Binding-site contacts:
Ligand atom CAC contacts residue LEU375 of chain 1.B at 4.3 Å (hydrophobic).
Ligand atom CAI contacts residue LEU496 of chain 1.B at 3.5 Å (hydrophobic).
Ligand atom CAK contacts residue LEU496 of chain 1.B at 4.1 Å (hydrophobic).
Ligand atom CAO contacts residue LEU526 of chain 1.C at 4.3 Å (hydrophobic).
Ligand atom OAH contacts residue ALA499 of chain 1.B at 3.6 Å.
Ligand atom OAH contacts residue TRP315 of chain 1.B at 3.7 Å.
Ligand atom CAE contacts residue LEU493 of chain 1.B at 4.0 Å (hydrophobic).
Ligand atom CAQ contacts residue PHE497 of chain 1.B at 3.6 Å (hydrophobic).
Ligand atom CAV contacts residue LEU496 of chain 1.B at 4.0 Å (hydrophobic).
Ligand atom CAD contacts residue THR371 of chain 1.B at 3.8 Å.
Ligand atom CBA contacts residue LEU529 of chain 1.C at 4.3 Å (hydrophobic).
Ligand atom CBC contacts residue ASN500 of chain 1.B at 4.1 Å.
Ligand atom CAK contacts residue LEU503 of chain 1.B at 4.3 Å (hydrophobic).
Ligand atom OAF contacts residue ALA499 of chain 1.B at 2.9 Å (h-bond).
Ligand atom CAV contacts residue ALA499 of chain 1.B at 3.7 Å (hydrophobic).
Ligand atom CAL contacts residue TYR316 of chain 1.B at 3.3 Å (hydrophobic).
Ligand atom OAW contacts residue ALA499 of chain 1.B at 4.0 Å.
Ligand atom CAJ contacts residue LEU529 of chain 1.C at 3.9 Å (hydrophobic).
Ligand atom CAX contacts residue ALA499 of chain 1.B at 3.5 Å (hydrophobic).
Ligand atom CAO contacts residue LEU493 of chain 1.B at 4.1 Å (hydrophobic).
Ligand atom OAH contacts residue TRP647 of chain 1.B at 4.1 Å.
Ligand atom CAV contacts residue ASN500 of chain 1.B at 4.0 Å.
Ligand atom CAZ contacts residue LEU496 of chain 1.B at 4.0 Å (hydrophobic).
Ligand atom CAV contacts residue PHE367 of chain 1.B at 4.3 Å (hydrophobic).
Ligand atom CBB contacts residue LEU375 of chain 1.B at 4.2 Å (hydrophobic).
Ligand atom CBA contacts residue CYS525 of chain 1.C at 4.2 Å (hydrophobic).
Ligand atom CAM contacts residue PHE364 of chain 1.B at 3.6 Å (hydrophobic).
Ligand atom CAX contacts residue TYR316 of chain 1.B at 3.6 Å (hydrophobic).
Ligand atom CBB contacts residue LEU493 of chain 1.B at 4.2 Å (hydrophobic).
Ligand atom OAF contacts residue TYR316 of chain 1.B at 3.7 Å.
Ligand atom CAI contacts residue ASN500 of chain 1.B at 4.1 Å.
Ligand atom CAX contacts residue TRP315 of chain 1.B at 4.4 Å (hydrophobic).
Ligand atom CAL contacts residue PHE364 of chain 1.B at 4.1 Å (hydrophobic).
Ligand atom CAB contacts residue CYS525 of chain 1.C at 3.7 Å (hydrophobic).
Ligand atom CAD contacts residue PHE367 of chain 1.B at 4.1 Å (hydrophobic).
Ligand atom OAH contacts residue TYR316 of chain 1.B at 4.3 Å.
Ligand atom CAK contacts residue PHE497 of chain 1.B at 4.0 Å (hydrophobic).
Ligand atom OAW contacts residue PHE367 of chain 1.B at 4.3 Å.
Ligand atom CAB contacts residue PHE522 of chain 1.C at 4.2 Å (hydrophobic).
Ligand atom CAE contacts residue LEU375 of chain 1.B at 3.8 Å (hydrophobic).

This protein binds this small molecule.
Small molecule (SMILES): CC(C)CCC[C@@H](C)[C@H]1CC[C@H]2[C@@H]3CC=C4C[C@@H](OC(=O)CCC(=O)O)CC[C@]4(C)[C@H]3CC[C@]12C

Sequence of chain 1.B:
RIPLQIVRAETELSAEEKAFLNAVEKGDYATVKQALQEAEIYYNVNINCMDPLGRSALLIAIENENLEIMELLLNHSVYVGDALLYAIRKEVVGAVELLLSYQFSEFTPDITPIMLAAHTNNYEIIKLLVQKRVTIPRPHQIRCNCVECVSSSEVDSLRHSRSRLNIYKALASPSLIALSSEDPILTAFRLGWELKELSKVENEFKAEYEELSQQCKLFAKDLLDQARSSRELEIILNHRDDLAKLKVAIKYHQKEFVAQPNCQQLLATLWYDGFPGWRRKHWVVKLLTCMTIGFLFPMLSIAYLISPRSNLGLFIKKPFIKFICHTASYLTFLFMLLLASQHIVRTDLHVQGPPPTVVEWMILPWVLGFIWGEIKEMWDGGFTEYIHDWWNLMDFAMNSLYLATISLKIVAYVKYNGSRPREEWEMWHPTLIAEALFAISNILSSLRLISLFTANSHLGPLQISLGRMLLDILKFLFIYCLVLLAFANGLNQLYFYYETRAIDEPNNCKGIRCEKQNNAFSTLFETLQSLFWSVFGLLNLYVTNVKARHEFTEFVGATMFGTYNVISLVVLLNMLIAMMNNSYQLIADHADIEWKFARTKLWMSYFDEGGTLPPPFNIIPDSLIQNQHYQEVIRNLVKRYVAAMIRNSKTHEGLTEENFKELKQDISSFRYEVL

Sequence of chain 1.C:
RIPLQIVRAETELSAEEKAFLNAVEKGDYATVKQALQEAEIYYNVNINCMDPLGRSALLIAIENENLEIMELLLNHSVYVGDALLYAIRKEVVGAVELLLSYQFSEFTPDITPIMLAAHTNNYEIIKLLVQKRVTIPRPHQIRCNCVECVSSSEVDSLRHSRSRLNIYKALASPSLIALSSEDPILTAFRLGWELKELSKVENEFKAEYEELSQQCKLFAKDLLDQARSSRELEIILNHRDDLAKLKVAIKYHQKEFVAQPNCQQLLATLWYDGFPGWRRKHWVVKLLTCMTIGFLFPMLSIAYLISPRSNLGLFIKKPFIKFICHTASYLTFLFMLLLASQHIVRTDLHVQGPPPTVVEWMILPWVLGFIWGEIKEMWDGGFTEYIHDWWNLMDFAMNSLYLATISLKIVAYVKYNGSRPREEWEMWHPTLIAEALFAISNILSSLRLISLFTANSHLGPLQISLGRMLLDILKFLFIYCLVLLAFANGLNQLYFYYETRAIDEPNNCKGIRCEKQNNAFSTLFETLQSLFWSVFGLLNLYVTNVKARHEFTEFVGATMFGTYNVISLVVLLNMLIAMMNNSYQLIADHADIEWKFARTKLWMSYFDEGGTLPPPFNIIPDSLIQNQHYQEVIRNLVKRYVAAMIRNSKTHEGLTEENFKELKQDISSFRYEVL